This protein binds this small molecule.
Small molecule (SMILES): Nc1cc(C(F)(F)F)c(-c2nc(N3CCOCC3)nc(N3CC(CO)(CCl)C3)n2)cn1

Binding-site contacts:
Ligand atom NAN contacts residue ILE821 of chain 1.A at 3.5 Å.
Ligand atom CAQ contacts residue ILE821 of chain 1.A at 3.7 Å (hydrophobic).
Ligand atom NAR contacts residue MET811 of chain 1.A at 3.7 Å.
Ligand atom CAJ contacts residue ASP822 of chain 1.A at 3.4 Å.
Ligand atom FAB contacts residue LYS691 of chain 1.A at 3.3 Å.
Ligand atom CAV contacts residue SER664 of chain 1.A at 3.7 Å.
Ligand atom NAA contacts residue LEU696 of chain 1.A at 3.8 Å.
Ligand atom CAT contacts residue GLU738 of chain 1.A at 3.3 Å.
Ligand atom CAC contacts residue ASP694 of chain 1.A at 3.4 Å.
Ligand atom OAY contacts residue GLU738 of chain 1.A at 3.6 Å.
Ligand atom OAY contacts residue VAL740 of chain 1.A at 2.3 Å (h-bond).
Ligand atom CAT contacts residue PHE819 of chain 1.A at 3.8 Å (hydrophobic).
Ligand atom CAC contacts residue ASP822 of chain 1.A at 3.7 Å.
Ligand atom CAV contacts residue MET662 of chain 1.A at 3.7 Å (hydrophobic).
Ligand atom CAS contacts residue ILE737 of chain 1.A at 4.1 Å (hydrophobic).
Ligand atom CAX contacts residue VAL740 of chain 1.A at 3.2 Å (hydrophobic).
Ligand atom CAO contacts residue ILE821 of chain 1.A at 3.7 Å (hydrophobic).
Ligand atom CAQ contacts residue ILE689 of chain 1.A at 4.0 Å (hydrophobic).
Ligand atom CAW contacts residue MET811 of chain 1.A at 3.9 Å (hydrophobic).
Ligand atom CAQ contacts residue MET811 of chain 1.A at 3.9 Å (hydrophobic).
Ligand atom FAB contacts residue PRO668 of chain 1.A at 4.0 Å.
Ligand atom CAZ contacts residue THR745 of chain 1.A at 3.9 Å.
Ligand atom CAS contacts residue GLU738 of chain 1.A at 3.4 Å.
Ligand atom CAT contacts residue VAL740 of chain 1.A at 3.4 Å (hydrophobic).
Ligand atom NAE contacts residue ASP699 of chain 1.A at 4.0 Å.
Ligand atom CBB contacts residue SER664 of chain 1.A at 3.6 Å.
Ligand atom NAA contacts residue ASP699 of chain 1.A at 2.8 Å (salt-bridge).
Ligand atom NAE contacts residue ASP822 of chain 1.A at 3.1 Å.
Ligand atom CAD contacts residue ASP699 of chain 1.A at 3.8 Å.
Ligand atom NAA contacts residue ASP822 of chain 1.A at 3.4 Å (salt-bridge).
Ligand atom CAJ contacts residue ILE821 of chain 1.A at 3.9 Å (hydrophobic).
Ligand atom FAF contacts residue ILE689 of chain 1.A at 3.8 Å.
Ligand atom NAA contacts residue ASP694 of chain 1.A at 3.3 Å (salt-bridge).
Ligand atom CAM contacts residue ILE821 of chain 1.A at 3.4 Å (hydrophobic).
Ligand atom CAD contacts residue ASP694 of chain 1.A at 3.7 Å.
Ligand atom NAP contacts residue ILE821 of chain 1.A at 3.8 Å.
Ligand atom OAY contacts residue ILE739 of chain 1.A at 3.3 Å.
Ligand atom NAP contacts residue MET811 of chain 1.A at 3.7 Å.
Ligand atom NAL contacts residue ILE821 of chain 1.A at 3.5 Å.
Ligand atom CAD contacts residue ASP822 of chain 1.A at 3.5 Å.

Sequence of chain 1.A:
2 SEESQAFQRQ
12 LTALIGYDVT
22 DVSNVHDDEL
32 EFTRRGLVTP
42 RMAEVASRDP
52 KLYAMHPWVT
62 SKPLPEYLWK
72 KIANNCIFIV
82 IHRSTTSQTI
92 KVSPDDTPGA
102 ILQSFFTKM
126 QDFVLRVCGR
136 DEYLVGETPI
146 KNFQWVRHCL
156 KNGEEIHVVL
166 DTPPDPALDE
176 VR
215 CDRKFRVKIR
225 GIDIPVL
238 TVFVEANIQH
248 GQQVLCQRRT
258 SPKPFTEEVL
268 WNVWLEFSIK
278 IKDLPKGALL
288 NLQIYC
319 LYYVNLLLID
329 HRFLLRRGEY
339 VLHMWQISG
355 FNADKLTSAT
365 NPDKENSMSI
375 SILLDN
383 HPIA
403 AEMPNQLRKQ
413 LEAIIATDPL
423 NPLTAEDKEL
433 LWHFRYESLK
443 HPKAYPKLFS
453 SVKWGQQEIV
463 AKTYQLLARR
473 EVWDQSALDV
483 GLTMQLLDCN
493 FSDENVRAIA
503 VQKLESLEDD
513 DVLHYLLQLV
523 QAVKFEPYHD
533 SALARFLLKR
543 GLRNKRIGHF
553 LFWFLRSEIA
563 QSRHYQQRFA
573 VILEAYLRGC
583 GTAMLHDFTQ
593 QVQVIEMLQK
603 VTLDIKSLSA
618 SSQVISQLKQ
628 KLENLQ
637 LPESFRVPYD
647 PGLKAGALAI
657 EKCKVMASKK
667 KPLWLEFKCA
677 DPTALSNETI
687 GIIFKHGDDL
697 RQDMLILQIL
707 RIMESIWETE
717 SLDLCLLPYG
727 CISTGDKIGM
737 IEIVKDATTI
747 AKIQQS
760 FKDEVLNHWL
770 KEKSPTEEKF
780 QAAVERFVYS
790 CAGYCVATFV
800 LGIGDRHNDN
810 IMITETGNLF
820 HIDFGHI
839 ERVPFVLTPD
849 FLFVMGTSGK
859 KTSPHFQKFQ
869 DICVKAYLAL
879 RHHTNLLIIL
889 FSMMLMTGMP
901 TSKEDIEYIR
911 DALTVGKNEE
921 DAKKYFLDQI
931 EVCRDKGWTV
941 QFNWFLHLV